Sequence of chain 1.D:
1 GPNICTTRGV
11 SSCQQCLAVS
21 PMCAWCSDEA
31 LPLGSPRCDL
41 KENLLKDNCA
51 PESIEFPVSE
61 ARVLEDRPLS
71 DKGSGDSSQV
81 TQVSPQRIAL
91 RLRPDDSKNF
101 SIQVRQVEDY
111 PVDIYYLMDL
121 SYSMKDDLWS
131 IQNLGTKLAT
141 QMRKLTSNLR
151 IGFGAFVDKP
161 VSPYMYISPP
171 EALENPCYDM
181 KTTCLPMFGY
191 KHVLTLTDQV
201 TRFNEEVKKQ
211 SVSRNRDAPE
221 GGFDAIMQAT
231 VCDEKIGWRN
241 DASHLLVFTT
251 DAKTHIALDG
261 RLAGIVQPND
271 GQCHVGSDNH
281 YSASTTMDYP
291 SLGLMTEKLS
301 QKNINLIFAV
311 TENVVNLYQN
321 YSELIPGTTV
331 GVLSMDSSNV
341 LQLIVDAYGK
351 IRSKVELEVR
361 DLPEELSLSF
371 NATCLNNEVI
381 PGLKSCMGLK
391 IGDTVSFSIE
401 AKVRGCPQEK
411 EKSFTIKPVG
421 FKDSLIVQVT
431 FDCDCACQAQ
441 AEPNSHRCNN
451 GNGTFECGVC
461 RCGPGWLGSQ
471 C

This protein binds this small molecule.
Small molecule (SMILES): CC(=O)N[C@H]1[C@H](O[C@H]2[C@H](O)[C@@H](NC(C)=O)CO[C@@H]2CO)O[C@H](CO)[C@@H](O[C@@H]2O[C@H](CO)[C@@H](O)[C@H](O[C@H]3O[C@H](CO)[C@@H](O)[C@H](O)[C@@H]3O)[C@@H]2O)[C@@H]1O

Binding-site contacts:
Ligand atom C1 contacts residue ASN316 of chain 1.D at 4.2 Å.
Ligand atom C3 contacts residue ASN320 of chain 1.D at 3.8 Å.
Ligand atom C2 contacts residue ASN320 of chain 1.D at 2.5 Å.
Ligand atom C8 contacts residue ASN316 of chain 1.D at 3.8 Å.
Ligand atom C1 contacts residue ASN320 of chain 1.D at 1.4 Å.
Ligand atom C5 contacts residue ASN320 of chain 1.D at 3.6 Å.
Ligand atom C8 contacts residue LEU317 of chain 1.D at 3.6 Å (hydrophobic).
Ligand atom O6 contacts residue ARG281 of chain 1.C at 4.1 Å.
Ligand atom C8 contacts residue TRP262 of chain 1.C at 4.2 Å (hydrophobic).
Ligand atom C6 contacts residue ARG281 of chain 1.C at 3.3 Å.
Ligand atom C6 contacts residue SO41 of chain 1.HA at 3.7 Å.
Ligand atom C4 contacts residue ASN320 of chain 1.D at 4.2 Å.
Ligand atom C7 contacts residue ASN320 of chain 1.D at 3.4 Å.
Ligand atom C7 contacts residue ASN316 of chain 1.D at 4.2 Å.
Ligand atom O7 contacts residue ASN320 of chain 1.D at 3.5 Å (h-bond).
Ligand atom O3 contacts residue SO41 of chain 1.HA at 4.3 Å.
Ligand atom C6 contacts residue ARG281 of chain 1.C at 3.8 Å.
Ligand atom O7 contacts residue MET285 of chain 1.C at 4.0 Å.
Ligand atom C3 contacts residue SO41 of chain 1.HA at 4.2 Å.
Ligand atom C7 contacts residue LEU317 of chain 1.D at 4.5 Å (hydrophobic).
Ligand atom N2 contacts residue ASN320 of chain 1.D at 2.9 Å (h-bond).
Ligand atom O2 contacts residue SO41 of chain 1.HA at 3.9 Å.
Ligand atom C5 contacts residue SO41 of chain 1.HA at 3.9 Å.
Ligand atom O6 contacts residue ARG281 of chain 1.C at 3.3 Å (salt-bridge).
Ligand atom C4 contacts residue SO41 of chain 1.HA at 3.2 Å.
Ligand atom O5 contacts residue ASN320 of chain 1.D at 2.3 Å (h-bond).
Ligand atom N2 contacts residue ASN316 of chain 1.D at 4.0 Å.
Ligand atom O7 contacts residue TRP262 of chain 1.C at 4.1 Å.
Ligand atom O4 contacts residue SO41 of chain 1.HA at 3.0 Å (h-bond).
Ligand atom O5 contacts residue SO41 of chain 1.HA at 4.2 Å.

Sequence of chain 1.C:
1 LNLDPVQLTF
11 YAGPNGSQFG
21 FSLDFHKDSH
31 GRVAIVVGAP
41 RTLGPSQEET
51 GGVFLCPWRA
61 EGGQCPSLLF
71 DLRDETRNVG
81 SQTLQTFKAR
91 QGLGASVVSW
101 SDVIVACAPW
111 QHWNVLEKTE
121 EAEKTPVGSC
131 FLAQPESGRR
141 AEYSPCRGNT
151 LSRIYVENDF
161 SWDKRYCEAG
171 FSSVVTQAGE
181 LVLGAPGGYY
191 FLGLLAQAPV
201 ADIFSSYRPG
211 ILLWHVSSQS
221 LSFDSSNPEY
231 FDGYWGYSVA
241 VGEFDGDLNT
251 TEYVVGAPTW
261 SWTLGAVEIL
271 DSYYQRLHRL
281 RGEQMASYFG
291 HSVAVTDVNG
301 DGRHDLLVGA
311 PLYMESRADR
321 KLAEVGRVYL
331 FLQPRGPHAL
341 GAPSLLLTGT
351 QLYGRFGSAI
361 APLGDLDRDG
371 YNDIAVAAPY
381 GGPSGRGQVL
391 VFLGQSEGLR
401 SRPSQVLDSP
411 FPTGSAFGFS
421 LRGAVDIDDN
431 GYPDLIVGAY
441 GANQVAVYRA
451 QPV